Binding-site contacts:
Ligand atom C2 contacts residue ARG171 of chain 1.C at 2.9 Å.
Ligand atom N2 contacts residue GLU250 of chain 1.C at 3.0 Å (salt-bridge).
Ligand atom N1 contacts residue ARG98 of chain 1.C at 3.2 Å (salt-bridge).
Ligand atom O4 contacts residue ARG175 of chain 1.C at 3.3 Å (salt-bridge).
Ligand atom O2 contacts residue TYR207 of chain 1.C at 3.1 Å.
Ligand atom N3 contacts residue ASN206 of chain 1.C at 3.2 Å (h-bond).
Ligand atom O5' contacts residue ARG98 of chain 1.C at 2.9 Å (salt-bridge).
Ligand atom O2' contacts residue PHE204 of chain 1.C at 3.3 Å.
Ligand atom N7 contacts residue TYR207 of chain 1.C at 3.2 Å.
Ligand atom O4 contacts residue ASN285 of chain 1.C at 3.0 Å (h-bond).
Ligand atom O2 contacts residue ASN61 of chain 1.C at 2.6 Å (h-bond).
Ligand atom N3 contacts residue GLN22 of chain 1.C at 2.8 Å (h-bond).
Ligand atom C2' contacts residue TYR207 of chain 1.C at 3.1 Å (hydrophobic).
Ligand atom O2' contacts residue HIS95 of chain 1.C at 3.3 Å.
Ligand atom C2 contacts residue GLN101 of chain 1.C at 3.2 Å.
Ligand atom O2' contacts residue ASN132 of chain 1.C at 3.2 Å (h-bond).
Ligand atom N3 contacts residue ARG171 of chain 1.C at 2.8 Å.
Ligand atom N1 contacts residue TYR207 of chain 1.C at 2.8 Å (h-bond).
Ligand atom N3 contacts residue ARG98 of chain 1.C at 3.2 Å.
Ligand atom N3 contacts residue TYR207 of chain 1.C at 3.2 Å.
Ligand atom N3 contacts residue GLN65 of chain 1.C at 3.0 Å (h-bond).
Ligand atom N1 contacts residue GLN174 of chain 1.C at 3.1 Å (h-bond).
Ligand atom N1 contacts residue GLU250 of chain 1.C at 2.6 Å (salt-bridge).
Ligand atom C4 contacts residue GLN22 of chain 1.C at 3.2 Å.
Ligand atom C6 contacts residue TYR207 of chain 1.C at 3.0 Å (hydrophobic).
Ligand atom C6 contacts residue ARG98 of chain 1.C at 3.2 Å.
Ligand atom C2 contacts residue GLU250 of chain 1.C at 3.2 Å.
Ligand atom C2' contacts residue ARG98 of chain 1.C at 3.1 Å.
Ligand atom O4 contacts residue GLN210 of chain 1.C at 3.2 Å (h-bond).
Ligand atom N3 contacts residue TYR286 of chain 1.C at 3.2 Å (h-bond).
Ligand atom N2 contacts residue SER246 of chain 1.C at 2.6 Å (h-bond).
Ligand atom C4 contacts residue ARG98 of chain 1.C at 3.3 Å.
Ligand atom N6 contacts residue ARG26 of chain 1.C at 3.3 Å (salt-bridge).
Ligand atom C5 contacts residue TYR207 of chain 1.C at 3.2 Å (hydrophobic).
Ligand atom N3 contacts residue ASN285 of chain 1.C at 2.5 Å (h-bond).
Ligand atom O2 contacts residue ASN206 of chain 1.C at 2.7 Å (h-bond).
Ligand atom C4 contacts residue ASN285 of chain 1.C at 3.2 Å.
Ligand atom C2 contacts residue TYR207 of chain 1.C at 3.0 Å (hydrophobic).
Ligand atom O2 contacts residue ARG171 of chain 1.C at 2.8 Å.
Ligand atom C6 contacts residue TYR207 of chain 1.C at 3.2 Å (hydrophobic).

A protein and the small-molecule ligand that binds it are described below.
Small molecule (SMILES): Nc1nc(=O)c2ncn([C@@H]3O[C@H](CO[P](=O)(O)O[C@H]4[C@@H](O)[C@H](n5ccc(=O)[nH]c5=O)O[C@@H]4CO)[C@@H](O[P](=O)(O)OC[C@H]4O[C@@H](n5ccc(=O)[nH]c5=O)[C@H](O)[C@@H]4O[P](=O)(O)OC[C@H]4O[C@@H](n5cnc6c(N)ncnc65)[C@H](O)[C@@H]4O[P](=O)(O)OC[C@H]4O[C@@H](n5ccc(=O)[nH]c5=O)[C@H](O)[C@@H]4O[P](=O)(O)OC[C@H]4O[C@@H](n5cnc6c(N)ncnc65)[C@H](O)[C@@H]4O[P](=O)(O)OC[C@H]4O[C@@H](n5ccc(=O)[nH]c5=O)[C@H](O)[C@@H]4O[P](=O)(O)OC[C@H]4O[C@@H](n5cnc6c(N)ncnc65)[C@H](O)[C@@H]4O)[C@H]3O)c2[nH]1

Sequence of chain 1.C:
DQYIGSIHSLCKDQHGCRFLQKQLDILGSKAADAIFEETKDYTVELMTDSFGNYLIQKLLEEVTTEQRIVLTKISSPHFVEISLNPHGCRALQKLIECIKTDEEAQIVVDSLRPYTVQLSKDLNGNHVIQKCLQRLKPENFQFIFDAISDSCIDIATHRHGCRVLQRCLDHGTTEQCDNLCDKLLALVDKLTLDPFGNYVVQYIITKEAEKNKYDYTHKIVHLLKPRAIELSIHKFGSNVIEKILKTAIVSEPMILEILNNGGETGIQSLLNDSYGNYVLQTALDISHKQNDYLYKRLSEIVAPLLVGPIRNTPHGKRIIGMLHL